Sequence of chain 1.A:
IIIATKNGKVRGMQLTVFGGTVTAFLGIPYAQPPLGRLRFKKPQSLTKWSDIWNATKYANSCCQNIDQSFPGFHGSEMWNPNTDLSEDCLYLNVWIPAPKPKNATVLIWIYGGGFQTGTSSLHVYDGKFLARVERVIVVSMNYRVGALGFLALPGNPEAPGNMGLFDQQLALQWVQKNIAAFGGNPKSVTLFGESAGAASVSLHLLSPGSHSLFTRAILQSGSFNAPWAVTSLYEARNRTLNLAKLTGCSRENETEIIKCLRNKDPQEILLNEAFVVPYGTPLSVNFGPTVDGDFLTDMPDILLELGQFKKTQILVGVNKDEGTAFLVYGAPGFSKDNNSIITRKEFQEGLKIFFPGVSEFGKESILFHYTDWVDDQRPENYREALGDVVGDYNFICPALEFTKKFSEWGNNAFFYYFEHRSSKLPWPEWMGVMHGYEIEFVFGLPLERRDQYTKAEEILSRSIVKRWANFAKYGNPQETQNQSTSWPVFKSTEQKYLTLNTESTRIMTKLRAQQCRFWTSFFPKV

Binding-site contacts:
Ligand atom C7 contacts residue ASN342 of chain 1.A at 4.1 Å.
Ligand atom C6 contacts residue ASP340 of chain 1.A at 4.1 Å.
Ligand atom O5 contacts residue SER338 of chain 1.A at 3.5 Å.
Ligand atom C6 contacts residue PHE337 of chain 1.A at 4.0 Å (hydrophobic).
Ligand atom C8 contacts residue ILE344 of chain 1.A at 4.1 Å (hydrophobic).
Ligand atom C3 contacts residue ASN341 of chain 1.A at 3.8 Å.
Ligand atom C3 contacts residue GLY336 of chain 1.A at 3.8 Å.
Ligand atom C7 contacts residue ASN341 of chain 1.A at 3.0 Å.
Ligand atom C5 contacts residue PHE337 of chain 1.A at 4.1 Å (hydrophobic).
Ligand atom C6 contacts residue SER338 of chain 1.A at 3.9 Å.
Ligand atom C1 contacts residue ASN341 of chain 1.A at 1.4 Å.
Ligand atom C7 contacts residue GLY336 of chain 1.A at 4.2 Å.
Ligand atom N2 contacts residue GLY336 of chain 1.A at 4.1 Å.
Ligand atom C8 contacts residue ASN342 of chain 1.A at 3.3 Å.
Ligand atom C2 contacts residue GLY336 of chain 1.A at 4.2 Å.
Ligand atom O4 contacts residue GLY336 of chain 1.A at 4.0 Å.
Ligand atom C5 contacts residue SER338 of chain 1.A at 3.9 Å.
Ligand atom O7 contacts residue ASN341 of chain 1.A at 2.8 Å (h-bond).
Ligand atom O5 contacts residue ASN341 of chain 1.A at 2.4 Å (h-bond).
Ligand atom C1 contacts residue GLY336 of chain 1.A at 4.1 Å.
Ligand atom C2 contacts residue ASN341 of chain 1.A at 2.5 Å.
Ligand atom C8 contacts residue GLY336 of chain 1.A at 3.0 Å.
Ligand atom C4 contacts residue ASN341 of chain 1.A at 4.2 Å.
Ligand atom C6 contacts residue SER338 of chain 1.A at 3.8 Å.
Ligand atom C5 contacts residue ASN341 of chain 1.A at 3.7 Å.
Ligand atom C6 contacts residue ASN341 of chain 1.A at 4.2 Å.
Ligand atom O7 contacts residue ASN342 of chain 1.A at 4.2 Å.
Ligand atom C8 contacts residue ASN341 of chain 1.A at 4.3 Å.
Ligand atom C8 contacts residue PRO335 of chain 1.A at 3.8 Å (hydrophobic).
Ligand atom N2 contacts residue ASN341 of chain 1.A at 2.9 Å (h-bond).
Ligand atom C1 contacts residue SER338 of chain 1.A at 4.0 Å.
Ligand atom C8 contacts residue SER343 of chain 1.A at 4.4 Å.
Ligand atom O5 contacts residue SER338 of chain 1.A at 4.4 Å.
Ligand atom C5 contacts residue GLY336 of chain 1.A at 4.3 Å.

The protein below binds the small molecule below.
Small molecule (SMILES): CC(=O)N[C@H]1[C@H](O[C@H]2[C@H](O)[C@@H](NC(C)=O)CO[C@@H]2CO[C@@H]2O[C@@H](C)[C@@H](O)[C@@H](O)[C@@H]2O)O[C@H](CO)[C@@H](O)[C@@H]1O